A protein and the small-molecule ligand that binds it are described below.
Small molecule (SMILES): CC(=O)N1c2ccc(-c3ccc(C(=O)O)cc3)cc2[C@H](Nc2ccc(Cl)cc2)C[C@@H]1C

Binding-site contacts:
Ligand atom C15 contacts residue VAL47 of chain 1.B at 4.2 Å (hydrophobic).
Ligand atom O1 contacts residue ASN100 of chain 1.B at 2.9 Å (h-bond).
Ligand atom C3 contacts residue LEU54 of chain 1.B at 4.3 Å (hydrophobic).
Ligand atom C15 contacts residue PHE42 of chain 1.B at 3.3 Å (hydrophobic).
Ligand atom C12 contacts residue PHE42 of chain 1.B at 3.8 Å (hydrophobic).
Ligand atom C14 contacts residue PHE42 of chain 1.B at 3.3 Å (hydrophobic).
Ligand atom CL1 contacts residue GLU105 of chain 1.B at 3.7 Å.
Ligand atom C9 contacts residue PHE42 of chain 1.B at 3.4 Å (hydrophobic).
Ligand atom C20 contacts residue HIS41 of chain 1.B at 4.0 Å.
Ligand atom C18 contacts residue PHE42 of chain 1.B at 3.5 Å (hydrophobic).
Ligand atom C1 contacts residue TYR99 of chain 1.B at 4.2 Å (hydrophobic).
Ligand atom C18 contacts residue VAL106 of chain 1.B at 3.9 Å (hydrophobic).
Ligand atom C14 contacts residue LEU52 of chain 1.B at 3.8 Å (hydrophobic).
Ligand atom C13 contacts residue LEU52 of chain 1.B at 3.9 Å (hydrophobic).
Ligand atom N2 contacts residue VAL106 of chain 1.B at 4.2 Å.
Ligand atom O1 contacts residue CYS96 of chain 1.B at 3.7 Å.
Ligand atom C19 contacts residue LEU52 of chain 1.B at 4.1 Å (hydrophobic).
Ligand atom C12 contacts residue LEU52 of chain 1.B at 3.9 Å (hydrophobic).
Ligand atom C1 contacts residue LEU54 of chain 1.B at 3.5 Å (hydrophobic).
Ligand atom C17 contacts residue VAL106 of chain 1.B at 4.0 Å (hydrophobic).
Ligand atom C11 contacts residue LEU52 of chain 1.B at 4.1 Å (hydrophobic).
Ligand atom C1 contacts residue TYR57 of chain 1.B at 4.1 Å (hydrophobic).
Ligand atom C1 contacts residue ASN100 of chain 1.B at 3.9 Å.
Ligand atom C20 contacts residue PHE42 of chain 1.B at 4.0 Å (hydrophobic).
Ligand atom C17 contacts residue CYS96 of chain 1.B at 4.2 Å (hydrophobic).
Ligand atom C17 contacts residue VAL47 of chain 1.B at 4.2 Å (hydrophobic).
Ligand atom C3 contacts residue ASN100 of chain 1.B at 3.7 Å.
Ligand atom C1 contacts residue VAL47 of chain 1.B at 4.2 Å (hydrophobic).
Ligand atom C17 contacts residue ASN100 of chain 1.B at 3.9 Å.
Ligand atom C9 contacts residue VAL106 of chain 1.B at 4.1 Å (hydrophobic).
Ligand atom C2 contacts residue ASN100 of chain 1.B at 3.4 Å.
Ligand atom C15 contacts residue LEU52 of chain 1.B at 3.7 Å (hydrophobic).
Ligand atom C24 contacts residue LEU52 of chain 1.B at 4.0 Å (hydrophobic).
Ligand atom C10 contacts residue PHE42 of chain 1.B at 3.6 Å (hydrophobic).
Ligand atom C18 contacts residue PHE43 of chain 1.B at 3.9 Å (hydrophobic).
Ligand atom C10 contacts residue VAL106 of chain 1.B at 3.8 Å (hydrophobic).
Ligand atom C13 contacts residue PHE42 of chain 1.B at 3.8 Å (hydrophobic).
Ligand atom C19 contacts residue PHE42 of chain 1.B at 4.0 Å (hydrophobic).
Ligand atom C16 contacts residue LEU52 of chain 1.B at 3.9 Å (hydrophobic).
Ligand atom C21 contacts residue HIS41 of chain 1.B at 4.0 Å.

Sequence of chain 1.B:
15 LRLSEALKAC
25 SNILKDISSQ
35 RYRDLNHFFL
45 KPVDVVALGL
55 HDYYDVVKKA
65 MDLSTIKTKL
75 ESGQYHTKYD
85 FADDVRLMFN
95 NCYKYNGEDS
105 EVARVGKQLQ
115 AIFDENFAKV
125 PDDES